Binding-site contacts:
Ligand atom N08 contacts residue GLU296 of chain 1.B at 2.7 Å (salt-bridge).
Ligand atom C13 contacts residue VAL271 of chain 1.B at 3.8 Å (hydrophobic).
Ligand atom C14 contacts residue HEM1 of chain 1.H at 3.7 Å.
Ligand atom S01 contacts residue HEM1 of chain 1.H at 3.1 Å.
Ligand atom C03 contacts residue PRO269 of chain 1.B at 3.4 Å (hydrophobic).
Ligand atom C17 contacts residue HEM1 of chain 1.H at 3.8 Å.
Ligand atom C04 contacts residue PRO269 of chain 1.B at 3.6 Å (hydrophobic).
Ligand atom C12 contacts residue HEM1 of chain 1.H at 3.3 Å.
Ligand atom C16 contacts residue HEM1 of chain 1.H at 3.4 Å.
Ligand atom C02 contacts residue SER289 of chain 1.B at 3.5 Å.
Ligand atom C03 contacts residue VAL271 of chain 1.B at 4.0 Å (hydrophobic).
Ligand atom N07 contacts residue GLU296 of chain 1.B at 2.6 Å (salt-bridge).
Ligand atom C02 contacts residue PRO269 of chain 1.B at 3.9 Å (hydrophobic).
Ligand atom C24 contacts residue MET40 of chain 1.B at 3.8 Å (hydrophobic).
Ligand atom C15 contacts residue VAL271 of chain 1.B at 3.6 Å (hydrophobic).
Ligand atom C14 contacts residue VAL271 of chain 1.B at 3.4 Å (hydrophobic).
Ligand atom C04 contacts residue VAL271 of chain 1.B at 3.8 Å (hydrophobic).
Ligand atom N08 contacts residue TRP291 of chain 1.B at 3.1 Å (h-bond).
Ligand atom C11 contacts residue GLU296 of chain 1.B at 3.4 Å.
Ligand atom N07 contacts residue HEM1 of chain 1.H at 4.0 Å.
Ligand atom C16 contacts residue GLU296 of chain 1.B at 3.6 Å.
Ligand atom N08 contacts residue TYR292 of chain 1.B at 4.0 Å.
Ligand atom C36 contacts residue HEM1 of chain 1.H at 3.6 Å.
Ligand atom C03 contacts residue PHE288 of chain 1.B at 3.7 Å (hydrophobic).
Ligand atom C03 contacts residue GLY290 of chain 1.B at 3.9 Å.
Ligand atom N28 contacts residue LEU41 of chain 1.B at 3.7 Å.
Ligand atom N08 contacts residue HEM1 of chain 1.H at 3.9 Å.
Ligand atom N08 contacts residue PRO269 of chain 1.B at 3.9 Å.
Ligand atom C02 contacts residue PHE288 of chain 1.B at 3.7 Å (hydrophobic).
Ligand atom C02 contacts residue HEM1 of chain 1.H at 3.7 Å.
Ligand atom C03 contacts residue SER289 of chain 1.B at 3.9 Å.
Ligand atom C06 contacts residue GLU296 of chain 1.B at 3.4 Å.
Ligand atom S01 contacts residue GLY290 of chain 1.B at 3.8 Å.
Ligand atom C37 contacts residue HEM1 of chain 1.H at 3.5 Å.
Ligand atom C13 contacts residue HEM1 of chain 1.H at 3.2 Å.
Ligand atom C02 contacts residue GLY290 of chain 1.B at 3.2 Å.
Ligand atom C15 contacts residue HEM1 of chain 1.H at 3.9 Å.
Ligand atom N28 contacts residue MET40 of chain 1.B at 3.4 Å.
Ligand atom C11 contacts residue HEM1 of chain 1.H at 3.5 Å.
Ligand atom C05 contacts residue PRO269 of chain 1.B at 3.9 Å (hydrophobic).

The protein below binds the small molecule below.
Small molecule (SMILES): [H]/N=C(\Nc1cccc(CCc2cccc(N/C(=N/[H])c3cccs3)c2)c1)c1cccs1

Sequence of chain 1.B:
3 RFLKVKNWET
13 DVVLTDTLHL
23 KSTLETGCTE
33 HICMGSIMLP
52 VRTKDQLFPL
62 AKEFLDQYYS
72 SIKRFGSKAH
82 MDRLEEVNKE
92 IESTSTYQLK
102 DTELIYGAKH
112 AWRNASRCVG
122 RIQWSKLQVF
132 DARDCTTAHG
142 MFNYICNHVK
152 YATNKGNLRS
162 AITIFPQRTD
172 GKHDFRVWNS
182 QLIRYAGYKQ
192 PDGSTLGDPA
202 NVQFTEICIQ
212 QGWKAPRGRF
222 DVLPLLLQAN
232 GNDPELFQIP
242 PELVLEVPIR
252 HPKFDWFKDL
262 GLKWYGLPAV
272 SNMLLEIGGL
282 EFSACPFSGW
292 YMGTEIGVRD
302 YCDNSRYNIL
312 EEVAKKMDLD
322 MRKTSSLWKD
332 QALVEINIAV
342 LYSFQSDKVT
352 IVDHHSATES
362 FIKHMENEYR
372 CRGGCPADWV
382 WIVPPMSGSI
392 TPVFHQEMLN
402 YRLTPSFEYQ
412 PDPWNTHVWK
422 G

Sequence of chain 1.A:
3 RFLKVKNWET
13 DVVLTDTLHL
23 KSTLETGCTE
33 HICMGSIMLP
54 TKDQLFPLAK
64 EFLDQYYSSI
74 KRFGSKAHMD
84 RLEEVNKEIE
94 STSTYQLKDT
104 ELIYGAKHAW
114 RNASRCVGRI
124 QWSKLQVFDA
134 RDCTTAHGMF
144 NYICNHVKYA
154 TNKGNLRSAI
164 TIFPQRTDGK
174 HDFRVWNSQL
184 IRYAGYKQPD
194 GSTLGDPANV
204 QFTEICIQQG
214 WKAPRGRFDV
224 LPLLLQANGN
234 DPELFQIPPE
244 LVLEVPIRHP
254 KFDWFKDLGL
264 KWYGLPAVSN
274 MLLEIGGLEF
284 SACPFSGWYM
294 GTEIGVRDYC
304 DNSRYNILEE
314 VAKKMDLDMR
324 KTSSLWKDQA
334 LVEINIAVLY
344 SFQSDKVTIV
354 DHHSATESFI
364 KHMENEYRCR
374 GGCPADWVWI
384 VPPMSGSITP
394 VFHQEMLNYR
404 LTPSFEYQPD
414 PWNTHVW